Binding-site contacts:
Ligand atom CZ2 contacts residue SER185 of chain 1.C at 3.9 Å.
Ligand atom CH2 contacts residue TYR301 of chain 1.C at 3.7 Å (hydrophobic).
Ligand atom C contacts residue ALA107 of chain 1.C at 3.6 Å (hydrophobic).
Ligand atom CA contacts residue ALA107 of chain 1.C at 3.9 Å (hydrophobic).
Ligand atom O contacts residue GLN109 of chain 1.C at 3.1 Å (h-bond).
Ligand atom OXT contacts residue GLY108 of chain 1.C at 3.9 Å.
Ligand atom CA contacts residue GLY298 of chain 1.C at 4.0 Å.
Ligand atom CE3 contacts residue GLY228 of chain 1.C at 4.0 Å.
Ligand atom O contacts residue LLP82 of chain 1.C at 3.5 Å.
Ligand atom CE3 contacts residue LEU161 of chain 1.C at 4.0 Å (hydrophobic).
Ligand atom CZ3 contacts residue SER185 of chain 1.C at 3.9 Å.
Ligand atom CH2 contacts residue SER185 of chain 1.C at 3.9 Å.
Ligand atom OXT contacts residue HIS110 of chain 1.C at 3.8 Å.
Ligand atom CZ3 contacts residue TYR301 of chain 1.C at 3.5 Å (hydrophobic).
Ligand atom CD1 contacts residue GLU104 of chain 1.C at 3.7 Å.
Ligand atom OXT contacts residue ALA107 of chain 1.C at 3.5 Å (h-bond).
Ligand atom C contacts residue HIS110 of chain 1.C at 3.8 Å.
Ligand atom CH2 contacts residue VAL187 of chain 1.C at 3.7 Å (hydrophobic).
Ligand atom CZ2 contacts residue VAL187 of chain 1.C at 3.8 Å (hydrophobic).
Ligand atom CZ2 contacts residue GLU104 of chain 1.C at 3.9 Å.
Ligand atom CB contacts residue LLP82 of chain 1.C at 3.4 Å.
Ligand atom O contacts residue HIS110 of chain 1.C at 2.8 Å (h-bond).
Ligand atom N contacts residue GLY106 of chain 1.C at 3.8 Å.
Ligand atom O contacts residue GLY108 of chain 1.C at 3.8 Å.
Ligand atom N contacts residue LEU161 of chain 1.C at 3.8 Å.
Ligand atom NE1 contacts residue GLU104 of chain 1.C at 2.7 Å (salt-bridge).
Ligand atom NE1 contacts residue GLY184 of chain 1.C at 4.0 Å.
Ligand atom O contacts residue ALA107 of chain 1.C at 3.8 Å.
Ligand atom OXT contacts residue GLY106 of chain 1.C at 2.8 Å (h-bond).
Ligand atom O contacts residue THR105 of chain 1.C at 3.6 Å (h-bond).
Ligand atom CB contacts residue GLY298 of chain 1.C at 4.0 Å.
Ligand atom CD2 contacts residue LEU161 of chain 1.C at 3.9 Å (hydrophobic).
Ligand atom C contacts residue THR105 of chain 1.C at 3.6 Å.
Ligand atom N contacts residue ALA107 of chain 1.C at 3.5 Å (h-bond).
Ligand atom CZ3 contacts residue GLY228 of chain 1.C at 3.7 Å.
Ligand atom C contacts residue GLY106 of chain 1.C at 3.8 Å.
Ligand atom CE2 contacts residue GLU104 of chain 1.C at 3.6 Å.
Ligand atom CD1 contacts residue HIS110 of chain 1.C at 3.8 Å.
Ligand atom OXT contacts residue THR105 of chain 1.C at 2.7 Å (h-bond).
Ligand atom CE2 contacts residue SER185 of chain 1.C at 4.0 Å.

The protein below binds the small molecule below.
Small molecule (SMILES): N[C@@H](Cc1c[nH]c2ccccc12)C(=O)O

Sequence of chain 1.C:
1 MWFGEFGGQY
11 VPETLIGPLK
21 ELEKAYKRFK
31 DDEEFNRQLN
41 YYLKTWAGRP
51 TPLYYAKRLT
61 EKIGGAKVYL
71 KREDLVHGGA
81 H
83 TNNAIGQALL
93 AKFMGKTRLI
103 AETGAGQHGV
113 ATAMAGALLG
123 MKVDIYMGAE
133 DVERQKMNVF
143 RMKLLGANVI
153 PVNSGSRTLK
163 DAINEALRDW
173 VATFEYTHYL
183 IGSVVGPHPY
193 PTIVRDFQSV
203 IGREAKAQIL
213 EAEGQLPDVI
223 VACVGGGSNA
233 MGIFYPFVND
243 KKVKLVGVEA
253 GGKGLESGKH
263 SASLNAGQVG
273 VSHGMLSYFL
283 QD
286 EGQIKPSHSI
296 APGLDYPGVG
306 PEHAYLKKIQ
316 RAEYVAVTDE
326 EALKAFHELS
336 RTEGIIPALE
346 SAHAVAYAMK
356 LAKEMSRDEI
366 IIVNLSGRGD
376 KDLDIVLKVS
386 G